Binding-site contacts:
Ligand atom N contacts residue PHE45 of chain 1.B at 3.2 Å (h-bond).
Ligand atom OE1 contacts residue PHE45 of chain 1.B at 3.3 Å.
Ligand atom O contacts residue SER46 of chain 1.B at 2.9 Å (h-bond).
Ligand atom NH2 contacts residue TYR50 of chain 1.B at 3.5 Å.
Ligand atom CB contacts residue TRP75 of chain 1.B at 3.8 Å (hydrophobic).
Ligand atom CE contacts residue SER44 of chain 1.B at 3.8 Å.
Ligand atom NH2 contacts residue ASP53 of chain 1.B at 3.0 Å (salt-bridge).
Ligand atom O contacts residue ASN48 of chain 1.B at 3.4 Å (h-bond).
Ligand atom C contacts residue TRP75 of chain 1.B at 3.5 Å (hydrophobic).
Ligand atom O contacts residue ASN48 of chain 1.B at 3.8 Å.
Ligand atom CA contacts residue PHE45 of chain 1.B at 3.4 Å (hydrophobic).
Ligand atom NE contacts residue ASP53 of chain 1.B at 2.9 Å (salt-bridge).
Ligand atom N contacts residue TRP75 of chain 1.B at 3.8 Å.
Ligand atom CG contacts residue PHE45 of chain 1.B at 3.8 Å (hydrophobic).
Ligand atom CD contacts residue TRP75 of chain 1.B at 3.7 Å (hydrophobic).
Ligand atom CM3 contacts residue TYR81 of chain 1.B at 3.5 Å (hydrophobic).
Ligand atom C contacts residue PHE45 of chain 1.B at 3.8 Å (hydrophobic).
Ligand atom CD contacts residue SER44 of chain 1.B at 3.1 Å.
Ligand atom CE contacts residue PHE40 of chain 1.B at 3.8 Å (hydrophobic).
Ligand atom O contacts residue SER44 of chain 1.B at 3.4 Å.
Ligand atom N contacts residue TRP75 of chain 1.B at 3.8 Å.
Ligand atom CB contacts residue ASN48 of chain 1.B at 3.6 Å.
Ligand atom CM2 contacts residue SER44 of chain 1.B at 3.8 Å.
Ligand atom CA contacts residue ASN48 of chain 1.B at 3.1 Å.
Ligand atom O contacts residue PHE45 of chain 1.B at 2.9 Å (h-bond).
Ligand atom CZ contacts residue ASP53 of chain 1.B at 3.6 Å.
Ligand atom O contacts residue TRP75 of chain 1.B at 3.8 Å.
Ligand atom CD contacts residue THR76 of chain 1.B at 3.4 Å.
Ligand atom CB contacts residue TYR50 of chain 1.B at 3.2 Å (hydrophobic).
Ligand atom C contacts residue ASN48 of chain 1.B at 3.4 Å.
Ligand atom CM3 contacts residue TRP75 of chain 1.B at 3.7 Å (hydrophobic).
Ligand atom CM2 contacts residue ASP42 of chain 1.B at 3.2 Å.
Ligand atom CG contacts residue SER44 of chain 1.B at 3.2 Å.
Ligand atom OG1 contacts residue ASN48 of chain 1.B at 3.0 Å (h-bond).
Ligand atom O contacts residue TRP75 of chain 1.B at 3.7 Å.
Ligand atom CA contacts residue ASN48 of chain 1.B at 3.8 Å.
Ligand atom C contacts residue TRP75 of chain 1.B at 3.8 Å (hydrophobic).
Ligand atom N contacts residue ASN48 of chain 1.B at 2.7 Å (h-bond).
Ligand atom CG contacts residue THR76 of chain 1.B at 3.2 Å.
Ligand atom NH1 contacts residue THR76 of chain 1.B at 3.0 Å (h-bond).

Sequence of chain 1.B:
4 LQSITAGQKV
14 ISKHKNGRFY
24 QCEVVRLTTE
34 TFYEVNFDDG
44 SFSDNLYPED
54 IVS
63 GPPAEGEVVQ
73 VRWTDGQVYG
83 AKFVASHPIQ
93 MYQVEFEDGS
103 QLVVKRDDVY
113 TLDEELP

The small molecule below binds the protein below.
Small molecule (SMILES): C[C@H](N)C(=O)N[C@@H](CCCN=C(N)N)C(=O)N[C@H](C(=O)N[C@@H](CCCC[N+](C)(C)C)C(=O)N[C@@H](CCC(N)=O)C(=O)N[C@H](C(=O)N[C@@H](C)C=O)[C@@H](C)O)[C@@H](C)O